Binding-site contacts:
Ligand atom C31 contacts residue GAL1 of chain 1.D at 2.4 Å.
Ligand atom C5 contacts residue GLN173 of chain 1.A at 4.5 Å.
Ligand atom C6 contacts residue GLN173 of chain 1.A at 4.4 Å.
Ligand atom C8 contacts residue GLN173 of chain 1.A at 4.4 Å.
Ligand atom C3 contacts residue GAL1 of chain 1.D at 3.5 Å.
Ligand atom C7 contacts residue GLN173 of chain 1.A at 3.5 Å.
Ligand atom O31 contacts residue GAL1 of chain 1.D at 1.4 Å.
Ligand atom C5 contacts residue TYR171 of chain 1.A at 3.8 Å (hydrophobic).
Ligand atom C4 contacts residue TYR171 of chain 1.A at 3.5 Å (hydrophobic).
Ligand atom C4 contacts residue GAL1 of chain 1.D at 3.6 Å.

Sequence of chain 1.A:
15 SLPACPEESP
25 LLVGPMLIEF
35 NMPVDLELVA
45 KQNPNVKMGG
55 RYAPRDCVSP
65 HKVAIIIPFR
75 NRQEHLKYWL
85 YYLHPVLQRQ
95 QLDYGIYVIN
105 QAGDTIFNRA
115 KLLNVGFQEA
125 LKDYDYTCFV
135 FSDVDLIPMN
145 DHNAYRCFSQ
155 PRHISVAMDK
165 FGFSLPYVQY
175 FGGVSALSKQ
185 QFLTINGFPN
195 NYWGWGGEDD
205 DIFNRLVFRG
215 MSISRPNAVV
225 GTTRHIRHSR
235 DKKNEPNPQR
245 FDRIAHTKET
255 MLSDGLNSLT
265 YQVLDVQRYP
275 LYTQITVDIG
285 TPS

This small molecule binds to this protein.
Small molecule (SMILES): OCc1ccc2ccccc2c1